This protein binds this small molecule.
Small molecule (SMILES): Nc1nc2c(ncn2[C@@H]2O[C@H](CO[P](=O)(O)O[P](=O)(O)NP(=O)(O)O)[C@@H](O)[C@H]2O)c(=O)[nH]1

Binding-site contacts:
Ligand atom O3' contacts residue ASP30 of chain 3.A at 2.8 Å (salt-bridge).
Ligand atom O6 contacts residue ASP119 of chain 3.A at 3.5 Å (salt-bridge).
Ligand atom PB contacts residue LYS16 of chain 3.A at 3.5 Å.
Ligand atom O2G contacts residue MG1 of chain 3.D at 2.0 Å.
Ligand atom O2' contacts residue ASP30 of chain 3.A at 3.1 Å (salt-bridge).
Ligand atom O6 contacts residue ALA146 of chain 3.A at 2.8 Å (h-bond).
Ligand atom N3B contacts residue GLY13 of chain 3.A at 3.1 Å (h-bond).
Ligand atom O1B contacts residue GLY13 of chain 3.A at 3.5 Å (h-bond).
Ligand atom O1A contacts residue ALA18 of chain 3.A at 2.8 Å (h-bond).
Ligand atom O6 contacts residue LYS117 of chain 3.A at 3.3 Å.
Ligand atom O1B contacts residue LYS16 of chain 3.A at 2.9 Å (salt-bridge).
Ligand atom O3G contacts residue LYS16 of chain 3.A at 2.6 Å (salt-bridge).
Ligand atom O4' contacts residue LYS117 of chain 3.A at 3.1 Å (salt-bridge).
Ligand atom O3G contacts residue GLY60 of chain 3.A at 2.8 Å (h-bond).
Ligand atom O3A contacts residue GLY15 of chain 3.A at 3.1 Å (h-bond).
Ligand atom O1A contacts residue GLY15 of chain 3.A at 3.2 Å.
Ligand atom N2 contacts residue LEU120 of chain 3.A at 3.4 Å.
Ligand atom N2 contacts residue ASP119 of chain 3.A at 2.9 Å (salt-bridge).
Ligand atom O1G contacts residue PRO34 of chain 3.A at 3.3 Å.
Ligand atom N3B contacts residue MG1 of chain 3.D at 3.4 Å.
Ligand atom C6 contacts residue LYS117 of chain 3.A at 3.5 Å.
Ligand atom O6 contacts residue ASN116 of chain 3.A at 3.3 Å (h-bond).
Ligand atom O2B contacts residue MG1 of chain 3.D at 2.1 Å.
Ligand atom PG contacts residue MG1 of chain 3.D at 3.2 Å.
Ligand atom O3G contacts residue GLY12 of chain 3.A at 3.4 Å.
Ligand atom O2' contacts residue PHE28 of chain 3.A at 3.2 Å.
Ligand atom N7 contacts residue ASN116 of chain 3.A at 3.2 Å (h-bond).
Ligand atom O2G contacts residue THR35 of chain 3.A at 2.8 Å (h-bond).
Ligand atom O2B contacts residue SER17 of chain 3.A at 2.8 Å (h-bond).
Ligand atom O6 contacts residue LYS147 of chain 3.A at 3.5 Å (salt-bridge).
Ligand atom O1B contacts residue GLY15 of chain 3.A at 3.0 Å (h-bond).
Ligand atom C2' contacts residue VAL29 of chain 3.A at 3.5 Å (hydrophobic).
Ligand atom N1 contacts residue ASP119 of chain 3.A at 2.8 Å (salt-bridge).
Ligand atom C8 contacts residue GLY15 of chain 3.A at 3.5 Å.
Ligand atom O6 contacts residue SER145 of chain 3.A at 3.4 Å.
Ligand atom PB contacts residue MG1 of chain 3.D at 3.2 Å.
Ligand atom O2B contacts residue LYS16 of chain 3.A at 3.4 Å (salt-bridge).
Ligand atom O2' contacts residue VAL29 of chain 3.A at 2.7 Å (h-bond).
Ligand atom O1B contacts residue VAL14 of chain 3.A at 3.2 Å (h-bond).
Ligand atom O1A contacts residue SER17 of chain 3.A at 3.3 Å (h-bond).

Sequence of chain 3.A:
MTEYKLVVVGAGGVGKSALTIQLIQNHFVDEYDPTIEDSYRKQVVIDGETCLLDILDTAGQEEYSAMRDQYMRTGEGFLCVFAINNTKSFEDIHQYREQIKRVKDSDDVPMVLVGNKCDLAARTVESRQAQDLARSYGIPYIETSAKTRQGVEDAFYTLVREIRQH